Sequence of chain 1.D:
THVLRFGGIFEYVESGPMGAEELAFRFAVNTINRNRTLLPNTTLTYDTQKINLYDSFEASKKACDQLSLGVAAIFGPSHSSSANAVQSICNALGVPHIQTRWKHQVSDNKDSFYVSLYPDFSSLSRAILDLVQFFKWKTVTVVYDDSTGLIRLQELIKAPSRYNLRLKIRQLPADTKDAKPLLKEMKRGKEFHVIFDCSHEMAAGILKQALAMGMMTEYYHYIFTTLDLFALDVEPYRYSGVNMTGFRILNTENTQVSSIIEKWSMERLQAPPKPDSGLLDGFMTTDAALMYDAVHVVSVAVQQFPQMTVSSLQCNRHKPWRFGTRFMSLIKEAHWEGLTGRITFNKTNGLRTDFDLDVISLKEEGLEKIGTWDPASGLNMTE

Binding-site contacts:
Ligand atom C2 contacts residue ASN67 of chain 1.D at 2.5 Å.
Ligand atom O7 contacts residue ASN67 of chain 1.D at 4.4 Å.
Ligand atom C5 contacts residue THR69 of chain 1.D at 4.0 Å.
Ligand atom C1 contacts residue LEU70 of chain 1.D at 4.0 Å (hydrophobic).
Ligand atom C1 contacts residue THR69 of chain 1.D at 4.0 Å.
Ligand atom O5 contacts residue ASN67 of chain 1.D at 2.4 Å (h-bond).
Ligand atom C1 contacts residue ASN67 of chain 1.D at 1.4 Å.
Ligand atom C8 contacts residue ASN67 of chain 1.D at 4.2 Å.
Ligand atom O6 contacts residue THR69 of chain 1.D at 4.4 Å.
Ligand atom C5 contacts residue ASN67 of chain 1.D at 3.7 Å.
Ligand atom N2 contacts residue ASN67 of chain 1.D at 2.9 Å (h-bond).
Ligand atom C7 contacts residue ASN67 of chain 1.D at 3.9 Å.
Ligand atom C4 contacts residue ASN67 of chain 1.D at 4.3 Å.
Ligand atom C3 contacts residue ASN67 of chain 1.D at 3.8 Å.
Ligand atom O5 contacts residue THR69 of chain 1.D at 4.3 Å.
Ligand atom C3 contacts residue THR69 of chain 1.D at 4.4 Å.
Ligand atom C5 contacts residue LEU70 of chain 1.D at 4.5 Å (hydrophobic).
Ligand atom O4 contacts residue THR69 of chain 1.D at 4.3 Å.
Ligand atom C8 contacts residue GLN288 of chain 1.D at 3.5 Å.
Ligand atom C6 contacts residue LEU70 of chain 1.D at 4.3 Å (hydrophobic).
Ligand atom O6 contacts residue TRP368 of chain 1.D at 4.5 Å.
Ligand atom O5 contacts residue LEU70 of chain 1.D at 3.6 Å.
Ligand atom C6 contacts residue TRP368 of chain 1.D at 3.8 Å (hydrophobic).
Ligand atom C7 contacts residue GLN288 of chain 1.D at 3.6 Å.
Ligand atom O7 contacts residue GLN288 of chain 1.D at 3.0 Å (h-bond).

The protein below binds the small molecule below.
Small molecule (SMILES): CC(=O)N[C@H]1[C@H](O[C@H]2[C@H](O)[C@@H](NC(C)=O)CO[C@@H]2CO)O[C@H](CO)[C@@H](O)[C@@H]1O